Sequence of chain 1.B:
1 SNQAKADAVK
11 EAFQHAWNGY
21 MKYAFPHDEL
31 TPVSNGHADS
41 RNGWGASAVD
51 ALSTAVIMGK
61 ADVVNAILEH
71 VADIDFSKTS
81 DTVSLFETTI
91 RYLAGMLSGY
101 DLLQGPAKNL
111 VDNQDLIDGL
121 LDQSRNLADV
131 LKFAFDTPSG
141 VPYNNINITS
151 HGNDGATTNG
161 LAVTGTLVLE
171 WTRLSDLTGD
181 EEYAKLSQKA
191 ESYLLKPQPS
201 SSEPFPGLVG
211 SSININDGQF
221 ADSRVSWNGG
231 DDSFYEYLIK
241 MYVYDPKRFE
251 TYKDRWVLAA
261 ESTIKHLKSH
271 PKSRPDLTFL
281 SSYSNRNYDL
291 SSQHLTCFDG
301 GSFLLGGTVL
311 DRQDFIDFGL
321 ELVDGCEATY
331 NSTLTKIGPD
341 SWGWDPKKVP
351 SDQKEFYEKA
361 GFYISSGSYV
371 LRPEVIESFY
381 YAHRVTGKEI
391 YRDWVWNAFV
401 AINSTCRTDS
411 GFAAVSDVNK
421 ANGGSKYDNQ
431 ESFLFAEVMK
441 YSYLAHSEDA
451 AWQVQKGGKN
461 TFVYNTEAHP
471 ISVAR

Binding-site contacts:
Ligand atom C8 contacts residue ASP81 of chain 1.B at 4.2 Å.
Ligand atom O5 contacts residue SER150 of chain 1.B at 3.3 Å (h-bond).
Ligand atom C6 contacts residue THR149 of chain 1.B at 3.7 Å.
Ligand atom C3 contacts residue ASN147 of chain 1.B at 3.8 Å.
Ligand atom C7 contacts residue SER80 of chain 1.B at 3.9 Å.
Ligand atom C1 contacts residue ASN147 of chain 1.B at 1.4 Å.
Ligand atom C5 contacts residue ASN147 of chain 1.B at 3.7 Å.
Ligand atom C1 contacts residue THR149 of chain 1.B at 4.3 Å.
Ligand atom O7 contacts residue SER80 of chain 1.B at 3.6 Å.
Ligand atom N2 contacts residue ASN147 of chain 1.B at 2.8 Å (h-bond).
Ligand atom O7 contacts residue ASN147 of chain 1.B at 3.7 Å.
Ligand atom C7 contacts residue ASN147 of chain 1.B at 3.7 Å.
Ligand atom C5 contacts residue SER150 of chain 1.B at 4.2 Å.
Ligand atom C6 contacts residue SER150 of chain 1.B at 3.9 Å.
Ligand atom C1 contacts residue SER150 of chain 1.B at 3.9 Å.
Ligand atom C4 contacts residue ASN147 of chain 1.B at 4.3 Å.
Ligand atom O5 contacts residue THR149 of chain 1.B at 4.0 Å.
Ligand atom C5 contacts residue THR149 of chain 1.B at 3.9 Å.
Ligand atom C2 contacts residue ASN147 of chain 1.B at 2.5 Å.
Ligand atom O6 contacts residue THR149 of chain 1.B at 2.9 Å.
Ligand atom C8 contacts residue SER80 of chain 1.B at 3.2 Å.
Ligand atom O5 contacts residue ASN147 of chain 1.B at 2.4 Å (h-bond).
Ligand atom O7 contacts residue THR149 of chain 1.B at 4.1 Å.

A small-molecule ligand and the protein it binds are described below.
Small molecule (SMILES): CC(=O)N[C@H]1[C@H](O[C@H]2[C@H](O)[C@@H](NC(C)=O)CO[C@@H]2CO)O[C@H](CO)[C@@H](O)[C@@H]1O